Sequence of chain 3.A:
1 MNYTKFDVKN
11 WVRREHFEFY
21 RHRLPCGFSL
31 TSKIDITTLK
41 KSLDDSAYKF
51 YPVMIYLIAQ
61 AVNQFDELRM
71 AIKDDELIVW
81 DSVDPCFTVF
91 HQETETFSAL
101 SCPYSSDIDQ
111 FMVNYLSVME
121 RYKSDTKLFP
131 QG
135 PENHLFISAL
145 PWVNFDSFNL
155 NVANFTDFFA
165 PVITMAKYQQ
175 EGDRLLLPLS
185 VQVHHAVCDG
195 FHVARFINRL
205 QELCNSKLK

Binding-site contacts:
Ligand atom C14 contacts residue PHE140 of chain 2.A at 4.1 Å (hydrophobic).
Ligand atom C2 contacts residue PHE97 of chain 2.A at 3.8 Å (hydrophobic).
Ligand atom O5 contacts residue ARG23 of chain 3.A at 4.0 Å.
Ligand atom C2 contacts residue THR88 of chain 2.A at 3.5 Å.
Ligand atom O1 contacts residue PHE129 of chain 2.A at 3.9 Å.
Ligand atom C15 contacts residue LEU24 of chain 3.A at 3.1 Å (hydrophobic).
Ligand atom C31 contacts residue PHE162 of chain 2.A at 3.8 Å (hydrophobic).
Ligand atom C2 contacts residue TYR20 of chain 3.A at 3.8 Å (hydrophobic).
Ligand atom C28 contacts residue PHE129 of chain 2.A at 3.0 Å (hydrophobic).
Ligand atom C1 contacts residue THR88 of chain 2.A at 4.0 Å.
Ligand atom C7 contacts residue LEU24 of chain 3.A at 4.0 Å (hydrophobic).
Ligand atom C13 contacts residue PHE140 of chain 2.A at 3.8 Å (hydrophobic).
Ligand atom O1 contacts residue TYR20 of chain 3.A at 3.5 Å (h-bond).
Ligand atom C3 contacts residue TYR20 of chain 3.A at 3.8 Å (hydrophobic).
Ligand atom C26 contacts residue CYS86 of chain 2.A at 3.9 Å (hydrophobic).
Ligand atom C17 contacts residue PHE140 of chain 2.A at 3.9 Å (hydrophobic).
Ligand atom C18 contacts residue HIS189 of chain 3.A at 3.4 Å.
Ligand atom C32 contacts residue PHE162 of chain 2.A at 3.1 Å (hydrophobic).
Ligand atom C11 contacts residue PHE140 of chain 2.A at 3.9 Å (hydrophobic).
Ligand atom O6 contacts residue TYR20 of chain 3.A at 2.8 Å (h-bond).
Ligand atom C12 contacts residue PHE129 of chain 2.A at 3.8 Å (hydrophobic).
Ligand atom C1 contacts residue TYR20 of chain 3.A at 3.6 Å (hydrophobic).
Ligand atom C5 contacts residue TYR20 of chain 3.A at 4.1 Å (hydrophobic).
Ligand atom O2 contacts residue PHE140 of chain 2.A at 3.9 Å.
Ligand atom O6 contacts residue PHE97 of chain 2.A at 3.6 Å.
Ligand atom C20 contacts residue TYR20 of chain 3.A at 3.5 Å (hydrophobic).
Ligand atom C9 contacts residue PHE140 of chain 2.A at 3.9 Å (hydrophobic).
Ligand atom C19 contacts residue PHE140 of chain 2.A at 3.9 Å (hydrophobic).
Ligand atom O6 contacts residue HIS189 of chain 3.A at 2.4 Å (h-bond).
Ligand atom C12 contacts residue PHE140 of chain 2.A at 3.1 Å (hydrophobic).
Ligand atom C21 contacts residue PHE140 of chain 2.A at 3.1 Å (hydrophobic).
Ligand atom C18 contacts residue LEU154 of chain 2.A at 3.2 Å (hydrophobic).
Ligand atom C23 contacts residue PHE129 of chain 2.A at 3.9 Å (hydrophobic).
Ligand atom C20 contacts residue PHE19 of chain 3.A at 3.9 Å (hydrophobic).
Ligand atom C27 contacts residue CYS86 of chain 2.A at 3.7 Å (hydrophobic).
Ligand atom C23 contacts residue PHE140 of chain 2.A at 3.7 Å (hydrophobic).
Ligand atom C3 contacts residue HIS189 of chain 3.A at 3.5 Å.
Ligand atom C27 contacts residue SER101 of chain 2.A at 3.7 Å.
Ligand atom C20 contacts residue LEU24 of chain 3.A at 3.7 Å (hydrophobic).
Ligand atom C22 contacts residue PHE140 of chain 2.A at 3.9 Å (hydrophobic).

This small molecule binds to this protein.
Small molecule (SMILES): CC(=O)O[C@H]1C[C@@]2(C)[C@@H](C[C@@H](O)[C@H]3[C@@]4(C)CC[C@@H](O)[C@@H](C)[C@@H]4CC[C@@]32C)/C1=C(\CCC=C(C)C)C(=O)O

Sequence of chain 2.A:
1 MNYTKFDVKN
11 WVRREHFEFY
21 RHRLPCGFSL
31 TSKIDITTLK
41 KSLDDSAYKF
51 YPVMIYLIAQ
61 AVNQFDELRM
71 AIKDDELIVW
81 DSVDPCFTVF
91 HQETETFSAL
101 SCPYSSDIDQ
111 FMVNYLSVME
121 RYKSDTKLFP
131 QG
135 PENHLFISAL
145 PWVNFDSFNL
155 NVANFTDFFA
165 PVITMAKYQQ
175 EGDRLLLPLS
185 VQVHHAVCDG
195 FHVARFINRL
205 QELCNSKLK